Sequence of chain 1.A:
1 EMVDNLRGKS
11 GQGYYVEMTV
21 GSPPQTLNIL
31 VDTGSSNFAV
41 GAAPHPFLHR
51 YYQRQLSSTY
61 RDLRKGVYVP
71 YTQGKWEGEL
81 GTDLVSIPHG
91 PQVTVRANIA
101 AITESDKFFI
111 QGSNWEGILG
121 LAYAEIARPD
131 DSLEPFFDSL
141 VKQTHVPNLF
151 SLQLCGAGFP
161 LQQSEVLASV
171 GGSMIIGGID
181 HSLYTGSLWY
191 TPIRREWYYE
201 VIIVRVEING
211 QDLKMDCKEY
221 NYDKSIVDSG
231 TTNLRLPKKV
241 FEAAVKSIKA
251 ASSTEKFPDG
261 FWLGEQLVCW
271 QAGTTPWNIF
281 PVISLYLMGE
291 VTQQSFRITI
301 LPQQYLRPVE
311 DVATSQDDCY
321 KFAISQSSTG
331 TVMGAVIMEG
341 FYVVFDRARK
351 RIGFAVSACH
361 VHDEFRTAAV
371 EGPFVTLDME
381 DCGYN

This protein binds this small molecule.
Small molecule (SMILES): CN(C(=O)CC[C@@H](C1CCCCC1)N1Cc2cc(Oc3ccccc3)ccc2N=C1N)C1CCCCC1

Sequence of chain 2.A:
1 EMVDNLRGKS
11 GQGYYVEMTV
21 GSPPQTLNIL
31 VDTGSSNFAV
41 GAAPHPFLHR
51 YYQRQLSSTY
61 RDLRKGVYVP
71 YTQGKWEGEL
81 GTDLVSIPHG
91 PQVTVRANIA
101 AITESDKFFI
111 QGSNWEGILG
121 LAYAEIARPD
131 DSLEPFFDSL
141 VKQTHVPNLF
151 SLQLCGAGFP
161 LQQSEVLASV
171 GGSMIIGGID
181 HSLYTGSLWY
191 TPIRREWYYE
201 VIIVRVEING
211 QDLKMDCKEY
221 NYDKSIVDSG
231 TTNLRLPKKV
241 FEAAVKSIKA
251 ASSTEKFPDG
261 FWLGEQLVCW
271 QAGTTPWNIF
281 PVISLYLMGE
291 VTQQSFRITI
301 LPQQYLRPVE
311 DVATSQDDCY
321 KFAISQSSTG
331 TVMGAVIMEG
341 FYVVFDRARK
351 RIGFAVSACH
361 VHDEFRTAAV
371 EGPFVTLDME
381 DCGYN

Binding-site contacts:
Ligand atom C37 contacts residue ASP32 of chain 2.A at 3.7 Å.
Ligand atom C7 contacts residue ASP228 of chain 2.A at 3.6 Å.
Ligand atom C25 contacts residue LYS75 of chain 2.A at 3.4 Å.
Ligand atom C29 contacts residue ASP32 of chain 2.A at 3.4 Å.
Ligand atom N30 contacts residue ASP32 of chain 2.A at 2.5 Å (salt-bridge).
Ligand atom C26 contacts residue VAL69 of chain 2.A at 3.6 Å (hydrophobic).
Ligand atom N32 contacts residue ASP32 of chain 2.A at 2.6 Å (salt-bridge).
Ligand atom C28 contacts residue ASP32 of chain 2.A at 3.6 Å.
Ligand atom N32 contacts residue GLY230 of chain 2.A at 3.8 Å.
Ligand atom C14 contacts residue THR231 of chain 2.A at 3.7 Å.
Ligand atom C31 contacts residue ASP228 of chain 2.A at 3.9 Å.
Ligand atom C13 contacts residue ARG235 of chain 2.A at 3.3 Å.
Ligand atom O20 contacts residue VAL69 of chain 2.A at 3.7 Å.
Ligand atom C38 contacts residue GLY230 of chain 2.A at 3.5 Å.
Ligand atom O20 contacts residue TYR71 of chain 2.A at 3.7 Å.
Ligand atom C11 contacts residue TYR198 of chain 2.A at 3.9 Å (hydrophobic).
Ligand atom C24 contacts residue LYS107 of chain 2.A at 3.5 Å.
Ligand atom C25 contacts residue GLY74 of chain 2.A at 3.7 Å.
Ligand atom N32 contacts residue GLY34 of chain 2.A at 3.8 Å.
Ligand atom C21 contacts residue TYR71 of chain 2.A at 3.3 Å (hydrophobic).
Ligand atom C36 contacts residue ILE118 of chain 2.A at 3.3 Å (hydrophobic).
Ligand atom C28 contacts residue ILE118 of chain 2.A at 3.5 Å (hydrophobic).
Ligand atom O4 contacts residue GLN73 of chain 1.A at 3.7 Å.
Ligand atom C26 contacts residue TRP76 of chain 2.A at 3.7 Å (hydrophobic).
Ligand atom C37 contacts residue ILE118 of chain 2.A at 3.2 Å (hydrophobic).
Ligand atom C13 contacts residue THR329 of chain 2.A at 3.7 Å.
Ligand atom C25 contacts residue TRP76 of chain 2.A at 3.8 Å (hydrophobic).
Ligand atom N30 contacts residue SER35 of chain 2.A at 3.6 Å.
Ligand atom C22 contacts residue TYR71 of chain 2.A at 3.6 Å (hydrophobic).
Ligand atom C13 contacts residue TYR71 of chain 2.A at 3.6 Å (hydrophobic).
Ligand atom C6 contacts residue TYR71 of chain 2.A at 3.8 Å (hydrophobic).
Ligand atom N32 contacts residue ASP228 of chain 2.A at 2.7 Å (salt-bridge).
Ligand atom C36 contacts residue LEU30 of chain 2.A at 3.3 Å (hydrophobic).
Ligand atom C9 contacts residue TYR71 of chain 2.A at 3.4 Å (hydrophobic).
Ligand atom C14 contacts residue TYR71 of chain 2.A at 3.6 Å (hydrophobic).
Ligand atom C14 contacts residue ARG235 of chain 2.A at 3.6 Å.
Ligand atom C23 contacts residue LYS107 of chain 2.A at 3.8 Å.
Ligand atom C26 contacts residue TYR71 of chain 2.A at 3.6 Å (hydrophobic).
Ligand atom C31 contacts residue ASP32 of chain 2.A at 3.4 Å.
Ligand atom C10 contacts residue ASP228 of chain 2.A at 3.7 Å.